Sequence of chain 1.H:
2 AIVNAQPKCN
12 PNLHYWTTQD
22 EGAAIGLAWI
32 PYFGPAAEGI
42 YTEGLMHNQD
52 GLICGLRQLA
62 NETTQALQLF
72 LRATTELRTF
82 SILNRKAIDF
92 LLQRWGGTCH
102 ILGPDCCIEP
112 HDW

Sequence of chain 1.G:
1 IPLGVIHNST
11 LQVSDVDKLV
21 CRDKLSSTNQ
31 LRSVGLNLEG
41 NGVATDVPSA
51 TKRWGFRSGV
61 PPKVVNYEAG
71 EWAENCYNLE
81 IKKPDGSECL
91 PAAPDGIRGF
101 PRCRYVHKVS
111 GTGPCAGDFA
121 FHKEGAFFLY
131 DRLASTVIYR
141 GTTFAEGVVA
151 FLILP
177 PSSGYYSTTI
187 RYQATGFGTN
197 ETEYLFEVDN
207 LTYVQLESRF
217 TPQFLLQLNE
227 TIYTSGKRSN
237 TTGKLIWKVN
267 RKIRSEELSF

Sequence of chain 1.N:
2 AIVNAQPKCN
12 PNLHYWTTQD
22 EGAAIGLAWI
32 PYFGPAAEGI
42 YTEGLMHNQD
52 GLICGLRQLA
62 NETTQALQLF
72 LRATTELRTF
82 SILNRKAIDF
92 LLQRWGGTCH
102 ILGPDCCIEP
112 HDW

Sequence of chain 1.I:
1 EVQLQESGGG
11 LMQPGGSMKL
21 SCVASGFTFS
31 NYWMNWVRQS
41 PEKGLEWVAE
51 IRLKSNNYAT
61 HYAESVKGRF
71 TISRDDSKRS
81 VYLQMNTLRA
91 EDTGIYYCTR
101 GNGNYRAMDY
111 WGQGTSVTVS

The protein below binds the small molecule below.
Small molecule (SMILES): CC(=O)N[C@H]1[C@H](O[C@H]2[C@H](O)[C@@H](NC(C)=O)CO[C@@H]2CO)O[C@H](CO)[C@@H](O[C@@H]2O[C@H](CO[C@H]3O[C@H](CO)[C@@H](O)[C@H](O)[C@@H]3O)[C@@H](O)[C@H](O[C@H]3O[C@H](CO)[C@@H](O)[C@H](O)[C@@H]3O)[C@@H]2O)[C@@H]1O

Binding-site contacts:
Ligand atom C7 contacts residue THR65 of chain 1.H at 4.4 Å.
Ligand atom O5 contacts residue ALA6 of chain 1.H at 4.4 Å.
Ligand atom O7 contacts residue ASN56 of chain 1.I at 3.8 Å.
Ligand atom C5 contacts residue ASN62 of chain 1.H at 3.7 Å.
Ligand atom O6 contacts residue ALA6 of chain 1.H at 2.3 Å.
Ligand atom O7 contacts residue GLU124 of chain 1.G at 3.7 Å.
Ligand atom C6 contacts residue PRO8 of chain 1.H at 4.1 Å (hydrophobic).
Ligand atom O6 contacts residue GLU124 of chain 1.G at 2.4 Å (salt-bridge).
Ligand atom O5 contacts residue GLU124 of chain 1.G at 3.7 Å.
Ligand atom C5 contacts residue ALA6 of chain 1.H at 4.5 Å (hydrophobic).
Ligand atom C8 contacts residue THR65 of chain 1.H at 3.9 Å.
Ligand atom O6 contacts residue LEU28 of chain 1.N at 3.6 Å.
Ligand atom O5 contacts residue ASN62 of chain 1.H at 2.4 Å (h-bond).
Ligand atom C3 contacts residue ASN62 of chain 1.H at 3.8 Å.
Ligand atom C6 contacts residue ALA6 of chain 1.H at 3.7 Å (hydrophobic).
Ligand atom C5 contacts residue GLU124 of chain 1.G at 3.6 Å.
Ligand atom C2 contacts residue ASN62 of chain 1.H at 2.5 Å.
Ligand atom C4 contacts residue ASN62 of chain 1.H at 4.2 Å.
Ligand atom O6 contacts residue PHE34 of chain 1.N at 3.9 Å.
Ligand atom C7 contacts residue GLU124 of chain 1.G at 3.9 Å.
Ligand atom O6 contacts residue PRO8 of chain 1.H at 3.3 Å.
Ligand atom C8 contacts residue ASN56 of chain 1.I at 4.4 Å.
Ligand atom O7 contacts residue ASN62 of chain 1.H at 4.1 Å.
Ligand atom C8 contacts residue ASN62 of chain 1.H at 3.7 Å.
Ligand atom O3 contacts residue GLU124 of chain 1.G at 3.1 Å (salt-bridge).
Ligand atom C8 contacts residue GLU124 of chain 1.G at 3.4 Å.
Ligand atom C8 contacts residue GLN7 of chain 1.H at 3.5 Å.
Ligand atom N2 contacts residue ASN62 of chain 1.H at 2.5 Å (h-bond).
Ligand atom C7 contacts residue ASN62 of chain 1.H at 3.2 Å.
Ligand atom C7 contacts residue ASN56 of chain 1.I at 4.5 Å.
Ligand atom C8 contacts residue PRO8 of chain 1.H at 3.6 Å (hydrophobic).
Ligand atom C6 contacts residue GLU124 of chain 1.G at 3.3 Å.
Ligand atom O6 contacts residue GLN7 of chain 1.H at 4.0 Å.
Ligand atom C6 contacts residue LEU28 of chain 1.N at 4.2 Å (hydrophobic).
Ligand atom C1 contacts residue ASN62 of chain 1.H at 1.5 Å.